This small molecule binds to this protein.
Small molecule (SMILES): CC(=O)N[C@@H]1[C@@H](O)[C@H](O)[C@@H](CO)O[C@H]1O

Binding-site contacts:
Ligand atom C1 contacts residue TYR200 of chain 1.D at 4.2 Å (hydrophobic).
Ligand atom O7 contacts residue ASN180 of chain 1.D at 4.0 Å.
Ligand atom C4 contacts residue ASN180 of chain 1.D at 4.2 Å.
Ligand atom N2 contacts residue ASN180 of chain 1.D at 2.9 Å (h-bond).
Ligand atom C1 contacts residue ASN180 of chain 1.D at 1.4 Å.
Ligand atom O5 contacts residue ASN180 of chain 1.D at 2.4 Å (h-bond).
Ligand atom C6 contacts residue TYR200 of chain 1.D at 3.9 Å (hydrophobic).
Ligand atom C3 contacts residue ASN180 of chain 1.D at 3.8 Å.
Ligand atom C2 contacts residue ASN180 of chain 1.D at 2.5 Å.
Ligand atom C5 contacts residue TYR200 of chain 1.D at 4.2 Å (hydrophobic).
Ligand atom O5 contacts residue TYR200 of chain 1.D at 3.7 Å.
Ligand atom O6 contacts residue TYR200 of chain 1.D at 3.7 Å.
Ligand atom C7 contacts residue ASN180 of chain 1.D at 3.6 Å.
Ligand atom C5 contacts residue ASN180 of chain 1.D at 3.6 Å.

Sequence of chain 1.D:
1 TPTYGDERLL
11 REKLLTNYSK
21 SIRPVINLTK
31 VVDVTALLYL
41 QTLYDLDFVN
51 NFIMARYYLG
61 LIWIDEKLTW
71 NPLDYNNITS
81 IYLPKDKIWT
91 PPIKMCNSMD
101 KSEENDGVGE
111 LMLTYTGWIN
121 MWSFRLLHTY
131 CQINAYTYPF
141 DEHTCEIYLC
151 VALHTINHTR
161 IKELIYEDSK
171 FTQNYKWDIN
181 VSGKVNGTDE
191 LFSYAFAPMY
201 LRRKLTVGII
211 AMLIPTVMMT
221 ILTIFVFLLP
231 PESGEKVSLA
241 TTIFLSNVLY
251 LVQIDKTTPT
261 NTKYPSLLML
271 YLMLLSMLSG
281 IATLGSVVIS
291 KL